The small molecule below binds the protein below.
Small molecule (SMILES): NCC(=O)O

Binding-site contacts:
Ligand atom O contacts residue ASN210 of chain 1.C at 3.4 Å (h-bond).
Ligand atom N contacts residue ASN210 of chain 1.C at 4.2 Å.
Ligand atom N contacts residue ARG211 of chain 1.C at 3.1 Å.
Ligand atom CA contacts residue ASN210 of chain 1.C at 4.2 Å.
Ligand atom O contacts residue ARG211 of chain 1.C at 3.9 Å.
Ligand atom C contacts residue ASN210 of chain 1.C at 3.9 Å.
Ligand atom C contacts residue ARG211 of chain 1.C at 4.0 Å.
Ligand atom CA contacts residue ARG211 of chain 1.C at 3.4 Å.

Sequence of chain 1.C:
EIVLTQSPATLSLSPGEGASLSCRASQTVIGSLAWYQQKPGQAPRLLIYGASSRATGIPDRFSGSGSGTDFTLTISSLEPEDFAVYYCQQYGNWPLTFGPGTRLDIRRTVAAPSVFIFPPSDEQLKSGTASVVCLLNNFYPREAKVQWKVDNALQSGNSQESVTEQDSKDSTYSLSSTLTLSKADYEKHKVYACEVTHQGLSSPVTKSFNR